The protein below binds the small molecule below.
Small molecule (SMILES): [O-][n+]1cc(-c2c(-n3cnnn3)ccc(Cl)c2F)ccc1[C@@H](CC1CC1)n1cc(-c2cncs2)cn1

Binding-site contacts:
Ligand atom CL27 contacts residue TRP208 of chain 1.A at 3.3 Å.
Ligand atom O1 contacts residue ASP187 of chain 1.A at 3.3 Å (salt-bridge).
Ligand atom N2 contacts residue SER188 of chain 1.A at 3.4 Å.
Ligand atom N34 contacts residue LYS185 of chain 1.A at 3.2 Å.
Ligand atom N35 contacts residue CYS212 of chain 1.A at 3.4 Å (h-bond).
Ligand atom CL27 contacts residue THR206 of chain 1.A at 3.7 Å.
Ligand atom O1 contacts residue LYS185 of chain 1.A at 3.5 Å.
Ligand atom N31 contacts residue CYS212 of chain 1.A at 3.7 Å.
Ligand atom C29 contacts residue GLY209 of chain 1.A at 3.7 Å.
Ligand atom C21 contacts residue TYR134 of chain 1.A at 3.5 Å (hydrophobic).
Ligand atom CL27 contacts residue VAL220 of chain 1.A at 3.6 Å.
Ligand atom C28 contacts residue GLY209 of chain 1.A at 3.7 Å.
Ligand atom N34 contacts residue CYS212 of chain 1.A at 3.5 Å (h-bond).
Ligand atom C26 contacts residue TRP208 of chain 1.A at 3.3 Å (hydrophobic).
Ligand atom F25 contacts residue SER207 of chain 1.A at 3.2 Å.
Ligand atom F25 contacts residue TRP208 of chain 1.A at 3.4 Å.
Ligand atom N35 contacts residue CYS184 of chain 1.A at 3.7 Å.
Ligand atom C24 contacts residue TRP208 of chain 1.A at 3.6 Å (hydrophobic).
Ligand atom C14 contacts residue GLY186 of chain 1.A at 3.3 Å.
Ligand atom O1 contacts residue SER188 of chain 1.A at 3.0 Å (h-bond).
Ligand atom O1 contacts residue GLY186 of chain 1.A at 2.6 Å (h-bond).
Ligand atom C7 contacts residue SER188 of chain 1.A at 3.5 Å.
Ligand atom C8 contacts residue SER188 of chain 1.A at 3.3 Å.
Ligand atom C32 contacts residue GLY211 of chain 1.A at 3.2 Å.
Ligand atom C29 contacts residue ALA183 of chain 1.A at 3.7 Å (hydrophobic).
Ligand atom C29 contacts residue GLY211 of chain 1.A at 3.3 Å.
Ligand atom N2 contacts residue GLY186 of chain 1.A at 3.6 Å (h-bond).
Ligand atom O1 contacts residue CYS184 of chain 1.A at 3.4 Å (h-bond).
Ligand atom C3 contacts residue CYS184 of chain 1.A at 3.2 Å (hydrophobic).
Ligand atom N2 contacts residue LYS185 of chain 1.A at 3.7 Å.
Ligand atom F25 contacts residue THR206 of chain 1.A at 3.2 Å.
Ligand atom S22 contacts residue TYR134 of chain 1.A at 3.2 Å (h-bond).
Ligand atom C28 contacts residue TRP208 of chain 1.A at 3.5 Å (hydrophobic).
Ligand atom N31 contacts residue GLY211 of chain 1.A at 3.7 Å.
Ligand atom C16 contacts residue LYS185 of chain 1.A at 3.7 Å.
Ligand atom C12 contacts residue HIS44 of chain 1.A at 3.5 Å.
Ligand atom C28 contacts residue ASP182 of chain 1.A at 3.7 Å.
Ligand atom N35 contacts residue LYS185 of chain 1.A at 3.4 Å (salt-bridge).
Ligand atom C32 contacts residue GLY209 of chain 1.A at 3.1 Å.
Ligand atom N2 contacts residue CYS184 of chain 1.A at 3.7 Å.

Sequence of chain 1.A:
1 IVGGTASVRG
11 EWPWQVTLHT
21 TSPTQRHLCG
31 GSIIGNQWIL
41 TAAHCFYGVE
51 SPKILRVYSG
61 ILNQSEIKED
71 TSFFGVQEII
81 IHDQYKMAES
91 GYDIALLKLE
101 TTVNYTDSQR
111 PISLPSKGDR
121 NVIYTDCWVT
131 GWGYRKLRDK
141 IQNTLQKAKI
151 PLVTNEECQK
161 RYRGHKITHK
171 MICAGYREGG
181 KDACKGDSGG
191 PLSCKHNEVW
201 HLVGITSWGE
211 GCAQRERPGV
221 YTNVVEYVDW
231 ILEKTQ